This small molecule binds to this protein.
Small molecule (SMILES): Cc1cc2c(cc1C(=O)CCC(=O)O)[C@@H](C(C)C)[C@H](C)C2(C)C

Sequence of chain 1.A:
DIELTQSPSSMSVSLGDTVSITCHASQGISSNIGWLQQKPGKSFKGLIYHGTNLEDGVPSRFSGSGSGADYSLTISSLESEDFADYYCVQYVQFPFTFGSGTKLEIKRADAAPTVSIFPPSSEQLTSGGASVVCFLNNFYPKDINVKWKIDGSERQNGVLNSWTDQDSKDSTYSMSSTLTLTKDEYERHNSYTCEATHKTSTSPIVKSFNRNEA

Binding-site contacts:
Ligand atom C17 contacts residue PHE96 of chain 1.A at 3.8 Å (hydrophobic).
Ligand atom C4 contacts residue TYR91 of chain 1.A at 4.3 Å (hydrophobic).
Ligand atom C16 contacts residue ASN36 of chain 1.B at 3.9 Å.
Ligand atom C13 contacts residue LEU100 of chain 1.B at 4.1 Å (hydrophobic).
Ligand atom C contacts residue SER99 of chain 1.B at 4.2 Å.
Ligand atom C1 contacts residue ASN36 of chain 1.B at 4.3 Å.
Ligand atom C16 contacts residue VAL97 of chain 1.B at 3.6 Å (hydrophobic).
Ligand atom C1 contacts residue SER99 of chain 1.B at 4.0 Å.
Ligand atom C2 contacts residue PHE96 of chain 1.A at 3.5 Å (hydrophobic).
Ligand atom C contacts residue PHE96 of chain 1.A at 4.3 Å (hydrophobic).
Ligand atom C7 contacts residue ALA34 of chain 1.B at 4.2 Å (hydrophobic).
Ligand atom C8 contacts residue LEU100 of chain 1.B at 3.6 Å (hydrophobic).
Ligand atom O contacts residue PHE96 of chain 1.A at 4.4 Å.
Ligand atom C14 contacts residue SER109 of chain 1.B at 4.3 Å.
Ligand atom C12 contacts residue LEU100 of chain 1.B at 2.9 Å (hydrophobic).
Ligand atom C6 contacts residue TYR91 of chain 1.A at 3.7 Å (hydrophobic).
Ligand atom O2 contacts residue LEU100 of chain 1.B at 3.9 Å.
Ligand atom C8 contacts residue TYR91 of chain 1.A at 3.3 Å (hydrophobic).
Ligand atom C18 contacts residue SER99 of chain 1.B at 4.1 Å.
Ligand atom C7 contacts residue TYR51 of chain 1.B at 3.8 Å (hydrophobic).
Ligand atom O2 contacts residue LYS107 of chain 1.B at 3.9 Å.
Ligand atom C15 contacts residue PHE98 of chain 1.A at 3.7 Å (hydrophobic).
Ligand atom C6 contacts residue SER99 of chain 1.B at 4.4 Å.
Ligand atom C7 contacts residue SER99 of chain 1.B at 3.9 Å.
Ligand atom C19 contacts residue LEU100 of chain 1.B at 4.2 Å (hydrophobic).
Ligand atom C3 contacts residue PHE96 of chain 1.A at 4.4 Å (hydrophobic).
Ligand atom C7 contacts residue ASN36 of chain 1.B at 3.9 Å.
Ligand atom C17 contacts residue TRP48 of chain 1.B at 3.7 Å (hydrophobic).
Ligand atom C3 contacts residue ASN36 of chain 1.B at 4.3 Å.
Ligand atom O contacts residue TYR91 of chain 1.A at 3.9 Å.
Ligand atom C7 contacts residue PHE96 of chain 1.A at 3.4 Å (hydrophobic).
Ligand atom C5 contacts residue TYR91 of chain 1.A at 3.8 Å (hydrophobic).
Ligand atom C1 contacts residue PHE96 of chain 1.A at 3.5 Å (hydrophobic).
Ligand atom C15 contacts residue VAL89 of chain 1.A at 3.8 Å (hydrophobic).
Ligand atom C16 contacts residue THR98 of chain 1.B at 4.1 Å.
Ligand atom C contacts residue TYR91 of chain 1.A at 4.0 Å (hydrophobic).
Ligand atom C5 contacts residue LEU100 of chain 1.B at 3.9 Å (hydrophobic).
Ligand atom C18 contacts residue LEU100 of chain 1.B at 3.1 Å (hydrophobic).
Ligand atom C11 contacts residue VAL89 of chain 1.A at 4.4 Å (hydrophobic).
Ligand atom C2 contacts residue ASN36 of chain 1.B at 3.5 Å.

Sequence of chain 1.B:
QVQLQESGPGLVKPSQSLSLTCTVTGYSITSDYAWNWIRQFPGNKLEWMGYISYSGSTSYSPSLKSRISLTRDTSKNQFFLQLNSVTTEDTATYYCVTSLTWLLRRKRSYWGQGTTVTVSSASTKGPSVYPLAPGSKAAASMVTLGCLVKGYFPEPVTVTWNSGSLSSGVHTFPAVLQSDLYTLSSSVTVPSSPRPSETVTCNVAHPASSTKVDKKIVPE